Sequence of chain 1.E:
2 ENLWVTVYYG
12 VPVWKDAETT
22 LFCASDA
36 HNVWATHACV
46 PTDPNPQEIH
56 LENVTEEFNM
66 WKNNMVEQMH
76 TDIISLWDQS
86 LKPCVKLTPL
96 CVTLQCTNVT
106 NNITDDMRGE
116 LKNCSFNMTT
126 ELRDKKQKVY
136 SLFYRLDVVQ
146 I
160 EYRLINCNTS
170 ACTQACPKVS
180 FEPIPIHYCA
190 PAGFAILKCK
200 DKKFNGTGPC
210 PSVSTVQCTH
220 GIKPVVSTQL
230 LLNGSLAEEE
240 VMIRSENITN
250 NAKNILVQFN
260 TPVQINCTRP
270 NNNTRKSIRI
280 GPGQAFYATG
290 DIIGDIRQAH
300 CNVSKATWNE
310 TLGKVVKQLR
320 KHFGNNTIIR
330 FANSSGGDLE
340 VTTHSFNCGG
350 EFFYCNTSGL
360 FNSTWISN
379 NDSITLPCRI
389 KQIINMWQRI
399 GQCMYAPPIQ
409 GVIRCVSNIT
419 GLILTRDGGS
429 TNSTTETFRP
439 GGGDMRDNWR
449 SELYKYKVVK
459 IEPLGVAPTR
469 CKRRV

A protein and the small-molecule ligand that binds it are described below.
Small molecule (SMILES): CC(=O)N[C@H]1[C@H](O[C@H]2[C@H](O)[C@@H](NC(C)=O)CO[C@@H]2CO)O[C@H](CO)[C@@H](O[C@@H]2O[C@H](CO[C@H]3O[C@H](CO)[C@@H](O)[C@H](O)[C@@H]3O)[C@@H](O)[C@H](O[C@H]3O[C@H](CO)[C@@H](O)[C@H](O)[C@@H]3O)[C@@H]2O)[C@@H]1O

Binding-site contacts:
Ligand atom O3 contacts residue VAL414 of chain 1.E at 4.5 Å.
Ligand atom C2 contacts residue ASN232 of chain 1.E at 2.5 Å.
Ligand atom C3 contacts residue VAL414 of chain 1.E at 3.5 Å (hydrophobic).
Ligand atom C5 contacts residue VAL414 of chain 1.E at 3.5 Å (hydrophobic).
Ligand atom O6 contacts residue GLY348 of chain 1.E at 3.8 Å.
Ligand atom O5 contacts residue ASN232 of chain 1.E at 2.4 Å (h-bond).
Ligand atom C3 contacts residue CYS347 of chain 1.E at 4.2 Å (hydrophobic).
Ligand atom C8 contacts residue CYS347 of chain 1.E at 4.2 Å (hydrophobic).
Ligand atom O7 contacts residue ASN232 of chain 1.E at 4.3 Å.
Ligand atom O3 contacts residue CYS347 of chain 1.E at 3.3 Å (h-bond).
Ligand atom C1 contacts residue SER415 of chain 1.E at 3.5 Å.
Ligand atom O3 contacts residue SER415 of chain 1.E at 4.1 Å.
Ligand atom C3 contacts residue ASN232 of chain 1.E at 3.8 Å.
Ligand atom O3 contacts residue CYS413 of chain 1.E at 4.2 Å.
Ligand atom C5 contacts residue ASN232 of chain 1.E at 3.7 Å.
Ligand atom O4 contacts residue VAL414 of chain 1.E at 3.4 Å (h-bond).
Ligand atom C6 contacts residue GLY348 of chain 1.E at 4.2 Å.
Ligand atom C6 contacts residue VAL414 of chain 1.E at 4.4 Å (hydrophobic).
Ligand atom C8 contacts residue SER415 of chain 1.E at 4.1 Å.
Ligand atom C8 contacts residue VAL224 of chain 1.E at 4.1 Å (hydrophobic).
Ligand atom C4 contacts residue VAL414 of chain 1.E at 3.7 Å (hydrophobic).
Ligand atom N2 contacts residue SER415 of chain 1.E at 2.8 Å (h-bond).
Ligand atom C2 contacts residue VAL414 of chain 1.E at 4.5 Å (hydrophobic).
Ligand atom N2 contacts residue ASN232 of chain 1.E at 2.9 Å (h-bond).
Ligand atom C7 contacts residue SER415 of chain 1.E at 3.8 Å.
Ligand atom C6 contacts residue ILE407 of chain 1.E at 3.8 Å (hydrophobic).
Ligand atom C1 contacts residue VAL414 of chain 1.E at 4.3 Å (hydrophobic).
Ligand atom O7 contacts residue VAL414 of chain 1.E at 3.8 Å.
Ligand atom C7 contacts residue CYS347 of chain 1.E at 4.4 Å (hydrophobic).
Ligand atom C6 contacts residue GLU181 of chain 1.E at 4.3 Å.
Ligand atom O5 contacts residue VAL414 of chain 1.E at 4.4 Å.
Ligand atom C3 contacts residue SER415 of chain 1.E at 3.4 Å.
Ligand atom C8 contacts residue PHE345 of chain 1.E at 4.4 Å (hydrophobic).
Ligand atom C4 contacts residue ASN232 of chain 1.E at 4.2 Å.
Ligand atom O6 contacts residue ILE407 of chain 1.E at 3.4 Å.
Ligand atom C2 contacts residue SER415 of chain 1.E at 3.4 Å.
Ligand atom O7 contacts residue PRO182 of chain 1.E at 4.4 Å.
Ligand atom C1 contacts residue ASN232 of chain 1.E at 1.4 Å.
Ligand atom C7 contacts residue ASN232 of chain 1.E at 3.9 Å.